Sequence of chain 1.H:
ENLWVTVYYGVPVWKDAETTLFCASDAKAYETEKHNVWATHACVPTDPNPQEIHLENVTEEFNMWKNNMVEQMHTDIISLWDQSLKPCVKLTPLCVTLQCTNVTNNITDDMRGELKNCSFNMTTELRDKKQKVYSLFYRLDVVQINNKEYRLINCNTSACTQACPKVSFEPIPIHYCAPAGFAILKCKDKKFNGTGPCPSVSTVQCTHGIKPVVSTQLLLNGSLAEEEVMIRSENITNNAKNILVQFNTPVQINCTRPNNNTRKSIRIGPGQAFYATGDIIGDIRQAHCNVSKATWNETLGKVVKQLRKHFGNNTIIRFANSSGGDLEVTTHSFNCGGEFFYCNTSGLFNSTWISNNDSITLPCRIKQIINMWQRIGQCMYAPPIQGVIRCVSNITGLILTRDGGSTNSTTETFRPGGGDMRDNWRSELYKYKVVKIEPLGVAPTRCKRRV

Binding-site contacts:
Ligand atom C1 contacts residue ASN265 of chain 1.H at 1.4 Å.
Ligand atom O5 contacts residue ARG412 of chain 1.H at 3.5 Å (salt-bridge).
Ligand atom O6 contacts residue ARG412 of chain 1.H at 2.6 Å (salt-bridge).
Ligand atom C1 contacts residue VAL414 of chain 1.H at 4.5 Å (hydrophobic).
Ligand atom C3 contacts residue ASN265 of chain 1.H at 3.8 Å.
Ligand atom C8 contacts residue VAL302 of chain 1.H at 4.2 Å (hydrophobic).
Ligand atom O5 contacts residue VAL414 of chain 1.H at 4.2 Å.
Ligand atom C5 contacts residue ASN265 of chain 1.H at 3.7 Å.
Ligand atom O7 contacts residue ASN265 of chain 1.H at 4.3 Å.
Ligand atom C6 contacts residue ARG412 of chain 1.H at 3.9 Å.
Ligand atom C2 contacts residue ASN265 of chain 1.H at 2.5 Å.
Ligand atom O5 contacts residue ASN265 of chain 1.H at 2.4 Å (h-bond).
Ligand atom O7 contacts residue GLN263 of chain 1.H at 4.0 Å.
Ligand atom C8 contacts residue SER303 of chain 1.H at 3.7 Å.
Ligand atom C5 contacts residue ARG412 of chain 1.H at 4.4 Å.
Ligand atom N2 contacts residue ASN265 of chain 1.H at 2.9 Å (h-bond).
Ligand atom C4 contacts residue ASN265 of chain 1.H at 4.2 Å.
Ligand atom C7 contacts residue ASN265 of chain 1.H at 3.8 Å.

This small molecule binds to this protein.
Small molecule (SMILES): CC(=O)N[C@H]1[C@H](O[C@H]2[C@H](O)[C@@H](NC(C)=O)CO[C@@H]2CO)O[C@H](CO)[C@@H](O)[C@@H]1O